Binding-site contacts:
Ligand atom O5 contacts residue ASN331 of chain 1.B at 2.2 Å (h-bond).
Ligand atom C7 contacts residue ASN331 of chain 1.B at 3.4 Å.
Ligand atom C1 contacts residue ASN331 of chain 1.B at 1.5 Å.
Ligand atom C5 contacts residue ASN331 of chain 1.B at 3.6 Å.
Ligand atom C3 contacts residue ASN331 of chain 1.B at 3.9 Å.
Ligand atom C8 contacts residue ASN331 of chain 1.B at 4.0 Å.
Ligand atom O7 contacts residue ASN331 of chain 1.B at 3.6 Å.
Ligand atom C2 contacts residue ASN331 of chain 1.B at 2.6 Å.
Ligand atom C4 contacts residue ASN331 of chain 1.B at 4.2 Å.
Ligand atom N2 contacts residue ASN331 of chain 1.B at 3.0 Å.

Sequence of chain 1.B:
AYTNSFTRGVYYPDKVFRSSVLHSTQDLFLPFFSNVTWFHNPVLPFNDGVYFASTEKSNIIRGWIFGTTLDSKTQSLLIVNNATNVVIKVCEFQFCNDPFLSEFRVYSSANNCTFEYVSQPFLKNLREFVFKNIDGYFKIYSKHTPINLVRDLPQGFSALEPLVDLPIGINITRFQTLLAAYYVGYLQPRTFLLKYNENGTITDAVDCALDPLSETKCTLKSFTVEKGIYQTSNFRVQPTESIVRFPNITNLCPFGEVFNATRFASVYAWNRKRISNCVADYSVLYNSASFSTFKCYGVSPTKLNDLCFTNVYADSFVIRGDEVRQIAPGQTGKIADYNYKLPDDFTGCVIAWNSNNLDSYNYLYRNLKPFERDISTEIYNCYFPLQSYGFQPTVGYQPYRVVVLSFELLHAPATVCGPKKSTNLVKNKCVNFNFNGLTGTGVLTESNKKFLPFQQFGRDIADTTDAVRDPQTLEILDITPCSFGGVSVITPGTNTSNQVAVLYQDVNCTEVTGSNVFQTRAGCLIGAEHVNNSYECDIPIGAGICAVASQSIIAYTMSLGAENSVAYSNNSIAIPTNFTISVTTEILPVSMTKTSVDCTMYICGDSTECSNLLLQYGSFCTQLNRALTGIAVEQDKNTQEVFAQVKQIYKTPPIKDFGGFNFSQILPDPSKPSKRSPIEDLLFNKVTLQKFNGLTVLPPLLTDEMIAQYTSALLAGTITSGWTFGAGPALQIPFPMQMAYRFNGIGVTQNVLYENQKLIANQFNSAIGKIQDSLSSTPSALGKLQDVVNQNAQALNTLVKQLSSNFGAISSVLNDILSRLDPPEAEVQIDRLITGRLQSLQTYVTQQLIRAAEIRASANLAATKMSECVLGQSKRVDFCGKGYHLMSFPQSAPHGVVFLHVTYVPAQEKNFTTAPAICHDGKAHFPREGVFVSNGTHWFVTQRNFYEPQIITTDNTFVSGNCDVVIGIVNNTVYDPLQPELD

The small molecule below binds the protein below.
Small molecule (SMILES): CC(=O)N[C@@H]1[C@@H](O)[C@H](O)[C@@H](CO)O[C@H]1O